Binding-site contacts:
Ligand atom O5 contacts residue ASN215 of chain 1.W at 2.3 Å (h-bond).
Ligand atom O3 contacts residue ASP382 of chain 1.V at 4.5 Å.
Ligand atom C5 contacts residue ASN215 of chain 1.W at 3.6 Å.
Ligand atom O5 contacts residue ASN380 of chain 1.V at 4.5 Å.
Ligand atom C4 contacts residue ASN215 of chain 1.W at 4.2 Å.
Ligand atom O7 contacts residue ASN213 of chain 1.W at 3.9 Å.
Ligand atom O7 contacts residue SER252 of chain 1.W at 3.3 Å (h-bond).
Ligand atom C3 contacts residue ASN213 of chain 1.W at 4.3 Å.
Ligand atom N2 contacts residue ASN215 of chain 1.W at 3.0 Å (h-bond).
Ligand atom C2 contacts residue ASN215 of chain 1.W at 2.5 Å.
Ligand atom N2 contacts residue TYR253 of chain 1.W at 4.5 Å.
Ligand atom C1 contacts residue ASN215 of chain 1.W at 1.4 Å.
Ligand atom C3 contacts residue ASN215 of chain 1.W at 3.8 Å.
Ligand atom O7 contacts residue ASN215 of chain 1.W at 3.5 Å (h-bond).
Ligand atom C1 contacts residue ASN380 of chain 1.V at 4.3 Å.
Ligand atom O7 contacts residue PHE214 of chain 1.W at 3.0 Å (h-bond).
Ligand atom N2 contacts residue PHE214 of chain 1.W at 3.6 Å.
Ligand atom O3 contacts residue ASN213 of chain 1.W at 3.3 Å.
Ligand atom C7 contacts residue ASN215 of chain 1.W at 3.0 Å.
Ligand atom C2 contacts residue ASN213 of chain 1.W at 4.2 Å.
Ligand atom C8 contacts residue ASN215 of chain 1.W at 3.2 Å.
Ligand atom N2 contacts residue ASN213 of chain 1.W at 3.5 Å.
Ligand atom C7 contacts residue SER252 of chain 1.W at 4.1 Å.
Ligand atom C7 contacts residue PHE214 of chain 1.W at 3.5 Å (hydrophobic).
Ligand atom C8 contacts residue SER252 of chain 1.W at 4.2 Å.
Ligand atom O7 contacts residue TYR253 of chain 1.W at 2.7 Å (h-bond).
Ligand atom C7 contacts residue TYR253 of chain 1.W at 3.8 Å (hydrophobic).
Ligand atom C7 contacts residue ASN213 of chain 1.W at 4.0 Å.

The protein below binds the small molecule below.
Small molecule (SMILES): CC(=O)N[C@@H]1[C@@H](O)[C@H](O)[C@@H](CO)O[C@H]1O

Sequence of chain 1.W:
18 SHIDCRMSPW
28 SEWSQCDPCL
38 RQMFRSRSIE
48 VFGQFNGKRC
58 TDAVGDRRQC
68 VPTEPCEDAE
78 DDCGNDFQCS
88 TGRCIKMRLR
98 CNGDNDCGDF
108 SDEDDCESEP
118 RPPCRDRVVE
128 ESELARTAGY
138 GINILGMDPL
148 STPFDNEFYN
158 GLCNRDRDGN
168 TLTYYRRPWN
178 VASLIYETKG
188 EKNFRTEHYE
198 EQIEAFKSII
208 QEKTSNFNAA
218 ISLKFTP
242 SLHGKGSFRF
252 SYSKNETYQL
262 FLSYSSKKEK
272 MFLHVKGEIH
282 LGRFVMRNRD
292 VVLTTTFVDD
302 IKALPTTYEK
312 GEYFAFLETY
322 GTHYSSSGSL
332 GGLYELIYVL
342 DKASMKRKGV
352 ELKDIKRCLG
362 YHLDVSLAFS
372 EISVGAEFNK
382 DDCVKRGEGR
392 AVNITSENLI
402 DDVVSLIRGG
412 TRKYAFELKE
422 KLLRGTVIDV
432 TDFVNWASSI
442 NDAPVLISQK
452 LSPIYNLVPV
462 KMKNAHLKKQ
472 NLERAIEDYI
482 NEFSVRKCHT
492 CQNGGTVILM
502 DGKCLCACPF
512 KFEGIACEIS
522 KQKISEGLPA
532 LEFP

Sequence of chain 1.V:
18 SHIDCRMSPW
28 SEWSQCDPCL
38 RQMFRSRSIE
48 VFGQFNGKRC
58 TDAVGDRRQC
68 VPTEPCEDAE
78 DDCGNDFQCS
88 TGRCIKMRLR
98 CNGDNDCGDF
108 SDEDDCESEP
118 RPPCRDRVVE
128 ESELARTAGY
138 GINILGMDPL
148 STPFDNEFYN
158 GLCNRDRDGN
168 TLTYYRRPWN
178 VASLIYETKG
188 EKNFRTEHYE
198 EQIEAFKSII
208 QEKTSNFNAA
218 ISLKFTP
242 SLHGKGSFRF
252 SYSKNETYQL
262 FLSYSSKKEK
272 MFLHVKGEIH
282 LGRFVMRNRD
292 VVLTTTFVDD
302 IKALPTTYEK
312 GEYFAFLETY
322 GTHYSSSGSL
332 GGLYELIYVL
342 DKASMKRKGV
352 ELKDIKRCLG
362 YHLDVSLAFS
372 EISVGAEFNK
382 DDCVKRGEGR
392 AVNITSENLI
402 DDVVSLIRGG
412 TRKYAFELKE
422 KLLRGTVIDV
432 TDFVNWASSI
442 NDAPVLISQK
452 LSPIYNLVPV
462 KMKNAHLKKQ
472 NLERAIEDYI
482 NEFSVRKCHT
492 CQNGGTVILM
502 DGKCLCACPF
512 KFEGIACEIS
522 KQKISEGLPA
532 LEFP